Sequence of chain 1.B:
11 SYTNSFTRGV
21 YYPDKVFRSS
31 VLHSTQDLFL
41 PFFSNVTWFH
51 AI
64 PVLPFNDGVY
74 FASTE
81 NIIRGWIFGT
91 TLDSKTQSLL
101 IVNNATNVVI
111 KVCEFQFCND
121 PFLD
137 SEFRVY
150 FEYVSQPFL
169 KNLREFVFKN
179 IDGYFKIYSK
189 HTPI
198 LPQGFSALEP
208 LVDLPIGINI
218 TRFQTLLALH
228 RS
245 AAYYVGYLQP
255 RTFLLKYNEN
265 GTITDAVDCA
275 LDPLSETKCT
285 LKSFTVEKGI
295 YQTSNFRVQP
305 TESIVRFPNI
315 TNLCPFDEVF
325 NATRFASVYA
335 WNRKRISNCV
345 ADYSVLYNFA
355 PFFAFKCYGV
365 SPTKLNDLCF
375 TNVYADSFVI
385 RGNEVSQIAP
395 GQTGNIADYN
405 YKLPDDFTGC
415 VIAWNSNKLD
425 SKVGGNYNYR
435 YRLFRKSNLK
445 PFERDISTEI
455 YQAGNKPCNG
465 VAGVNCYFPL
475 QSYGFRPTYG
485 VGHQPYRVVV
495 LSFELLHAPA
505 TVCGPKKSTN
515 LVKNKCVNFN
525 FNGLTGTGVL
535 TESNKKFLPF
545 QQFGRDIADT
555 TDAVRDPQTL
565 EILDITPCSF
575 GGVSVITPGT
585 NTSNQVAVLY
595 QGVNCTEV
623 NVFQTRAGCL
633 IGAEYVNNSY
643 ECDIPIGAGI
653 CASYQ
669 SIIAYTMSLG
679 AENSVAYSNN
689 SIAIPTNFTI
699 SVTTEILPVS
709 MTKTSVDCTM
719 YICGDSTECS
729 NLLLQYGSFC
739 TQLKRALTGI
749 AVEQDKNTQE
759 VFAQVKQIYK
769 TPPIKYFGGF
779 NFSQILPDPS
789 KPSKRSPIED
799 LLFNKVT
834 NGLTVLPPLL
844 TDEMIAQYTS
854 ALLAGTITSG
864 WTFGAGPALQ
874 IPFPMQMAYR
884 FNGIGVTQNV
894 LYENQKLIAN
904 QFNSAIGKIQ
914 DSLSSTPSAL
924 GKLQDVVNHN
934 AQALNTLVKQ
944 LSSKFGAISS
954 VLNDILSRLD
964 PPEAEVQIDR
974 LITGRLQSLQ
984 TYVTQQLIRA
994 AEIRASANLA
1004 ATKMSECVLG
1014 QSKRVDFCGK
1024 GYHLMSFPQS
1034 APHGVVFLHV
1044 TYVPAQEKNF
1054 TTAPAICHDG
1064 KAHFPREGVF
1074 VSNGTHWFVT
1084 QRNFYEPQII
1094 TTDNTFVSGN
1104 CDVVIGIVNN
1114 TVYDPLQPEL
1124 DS

Sequence of chain 1.C:
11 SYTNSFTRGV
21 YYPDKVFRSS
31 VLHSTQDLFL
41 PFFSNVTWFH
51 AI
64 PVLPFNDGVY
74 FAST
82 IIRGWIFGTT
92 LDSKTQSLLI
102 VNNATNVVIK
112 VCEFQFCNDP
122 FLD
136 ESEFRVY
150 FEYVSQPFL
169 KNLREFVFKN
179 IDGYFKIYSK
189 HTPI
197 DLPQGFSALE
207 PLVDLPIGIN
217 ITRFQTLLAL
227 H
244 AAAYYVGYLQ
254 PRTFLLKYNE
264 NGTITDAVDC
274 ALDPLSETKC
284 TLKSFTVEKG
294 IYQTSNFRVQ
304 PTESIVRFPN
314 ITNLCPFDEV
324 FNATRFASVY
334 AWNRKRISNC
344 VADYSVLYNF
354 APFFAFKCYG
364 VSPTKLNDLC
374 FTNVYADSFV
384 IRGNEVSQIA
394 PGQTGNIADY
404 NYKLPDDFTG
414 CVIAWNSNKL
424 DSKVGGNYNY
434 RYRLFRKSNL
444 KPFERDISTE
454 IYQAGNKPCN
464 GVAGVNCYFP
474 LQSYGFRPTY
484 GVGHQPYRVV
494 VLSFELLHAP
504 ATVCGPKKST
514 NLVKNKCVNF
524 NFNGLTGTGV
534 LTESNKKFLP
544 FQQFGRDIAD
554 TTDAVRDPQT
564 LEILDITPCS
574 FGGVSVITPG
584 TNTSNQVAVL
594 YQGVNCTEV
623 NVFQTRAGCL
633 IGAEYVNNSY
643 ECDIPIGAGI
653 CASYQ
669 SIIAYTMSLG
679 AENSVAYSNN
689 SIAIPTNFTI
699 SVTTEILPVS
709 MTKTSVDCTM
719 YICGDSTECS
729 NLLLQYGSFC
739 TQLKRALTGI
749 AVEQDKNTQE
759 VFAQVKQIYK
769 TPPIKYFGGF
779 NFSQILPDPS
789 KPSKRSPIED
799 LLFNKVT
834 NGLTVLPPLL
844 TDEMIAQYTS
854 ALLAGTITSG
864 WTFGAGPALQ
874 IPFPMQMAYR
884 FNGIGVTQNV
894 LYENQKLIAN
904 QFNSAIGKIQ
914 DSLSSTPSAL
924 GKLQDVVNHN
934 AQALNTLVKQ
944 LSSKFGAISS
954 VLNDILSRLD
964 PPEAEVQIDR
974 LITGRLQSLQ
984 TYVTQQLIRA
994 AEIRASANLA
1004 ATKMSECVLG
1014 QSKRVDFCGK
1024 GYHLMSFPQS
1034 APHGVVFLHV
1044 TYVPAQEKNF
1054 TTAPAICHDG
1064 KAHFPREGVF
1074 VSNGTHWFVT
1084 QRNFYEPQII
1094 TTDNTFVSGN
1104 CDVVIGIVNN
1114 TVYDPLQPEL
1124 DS

Binding-site contacts:
Ligand atom O7 contacts residue ASN687 of chain 1.C at 4.4 Å.
Ligand atom C8 contacts residue TYR774 of chain 1.B at 4.3 Å (hydrophobic).
Ligand atom C7 contacts residue ASN687 of chain 1.C at 3.8 Å.
Ligand atom C4 contacts residue ASN687 of chain 1.C at 4.3 Å.
Ligand atom C3 contacts residue ASN687 of chain 1.C at 3.8 Å.
Ligand atom O6 contacts residue ASN687 of chain 1.C at 4.4 Å.
Ligand atom N2 contacts residue ASN687 of chain 1.C at 2.8 Å (h-bond).
Ligand atom C2 contacts residue TYR774 of chain 1.B at 4.3 Å (hydrophobic).
Ligand atom O7 contacts residue TYR774 of chain 1.B at 3.6 Å.
Ligand atom C2 contacts residue ASN687 of chain 1.C at 2.5 Å.
Ligand atom C1 contacts residue ASN687 of chain 1.C at 1.5 Å.
Ligand atom C7 contacts residue TYR774 of chain 1.B at 4.0 Å (hydrophobic).
Ligand atom C5 contacts residue ASN687 of chain 1.C at 3.8 Å.
Ligand atom N2 contacts residue TYR774 of chain 1.B at 4.3 Å.
Ligand atom O5 contacts residue ASN687 of chain 1.C at 2.5 Å (h-bond).

The protein below binds the small molecule below.
Small molecule (SMILES): CC(=O)N[C@@H]1[C@@H](O)[C@H](O)[C@@H](CO)O[C@H]1O